The small molecule below binds the protein below.
Small molecule (SMILES): O[C@@H]1[C@@H](O)[C@H](O[C@@H]2[C@@H](O)[C@H](O[C@@H]3CO[C@@H](O)[C@H](O)[C@H]3O)OC[C@H]2O)OC[C@H]1O

Sequence of chain 1.A:
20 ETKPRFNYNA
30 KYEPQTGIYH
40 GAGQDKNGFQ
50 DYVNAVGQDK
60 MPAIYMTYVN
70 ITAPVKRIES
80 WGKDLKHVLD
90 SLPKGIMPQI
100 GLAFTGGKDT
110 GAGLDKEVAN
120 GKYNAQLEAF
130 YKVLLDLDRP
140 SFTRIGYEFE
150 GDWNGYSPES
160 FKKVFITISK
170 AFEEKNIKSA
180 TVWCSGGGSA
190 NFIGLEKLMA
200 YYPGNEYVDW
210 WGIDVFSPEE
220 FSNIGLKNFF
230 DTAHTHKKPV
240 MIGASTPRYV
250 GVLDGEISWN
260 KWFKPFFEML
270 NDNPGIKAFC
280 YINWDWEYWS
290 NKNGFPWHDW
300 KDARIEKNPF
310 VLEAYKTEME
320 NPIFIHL

Binding-site contacts:
Ligand atom C2 contacts residue TYR146 of chain 1.A at 3.5 Å (hydrophobic).
Ligand atom O2 contacts residue ASP213 of chain 1.A at 3.9 Å.
Ligand atom C3 contacts residue TRP296 of chain 1.A at 3.9 Å (hydrophobic).
Ligand atom C5 contacts residue TRP296 of chain 1.A at 3.6 Å (hydrophobic).
Ligand atom C2 contacts residue ASP108 of chain 1.A at 3.5 Å.
Ligand atom C4 contacts residue TRP299 of chain 1.A at 3.9 Å (hydrophobic).
Ligand atom O4 contacts residue TRP285 of chain 1.A at 3.5 Å.
Ligand atom O3 contacts residue TYR146 of chain 1.A at 3.9 Å.
Ligand atom O4 contacts residue GLU147 of chain 1.A at 3.3 Å (salt-bridge).
Ligand atom O3 contacts residue PHE294 of chain 1.A at 3.4 Å.
Ligand atom C5 contacts residue TRP299 of chain 1.A at 3.7 Å (hydrophobic).
Ligand atom C4 contacts residue GLN43 of chain 1.A at 3.5 Å.
Ligand atom C4 contacts residue TRP285 of chain 1.A at 3.9 Å (hydrophobic).
Ligand atom O5 contacts residue SER188 of chain 1.A at 3.9 Å.
Ligand atom C1 contacts residue GLU147 of chain 1.A at 3.3 Å.
Ligand atom C5 contacts residue TRP285 of chain 1.A at 3.8 Å (hydrophobic).
Ligand atom O2 contacts residue TYR146 of chain 1.A at 2.7 Å (h-bond).
Ligand atom O2 contacts residue GLU147 of chain 1.A at 2.8 Å (salt-bridge).
Ligand atom C5 contacts residue TRP152 of chain 1.A at 3.9 Å (hydrophobic).
Ligand atom C3 contacts residue ASP108 of chain 1.A at 3.2 Å.
Ligand atom C5 contacts residue GLN43 of chain 1.A at 3.9 Å.
Ligand atom C5 contacts residue TYR67 of chain 1.A at 3.8 Å (hydrophobic).
Ligand atom O4 contacts residue GLN43 of chain 1.A at 3.1 Å (h-bond).
Ligand atom C5 contacts residue GLU147 of chain 1.A at 3.6 Å.
Ligand atom O5 contacts residue PHE215 of chain 1.A at 3.6 Å.
Ligand atom O5 contacts residue TRP299 of chain 1.A at 3.3 Å.
Ligand atom O3 contacts residue TRP296 of chain 1.A at 2.9 Å (h-bond).
Ligand atom O2 contacts residue ASP108 of chain 1.A at 2.8 Å (salt-bridge).
Ligand atom C3 contacts residue TYR146 of chain 1.A at 3.5 Å (hydrophobic).
Ligand atom O2 contacts residue ALA243 of chain 1.A at 3.8 Å.
Ligand atom O2 contacts residue PHE215 of chain 1.A at 3.5 Å.
Ligand atom C3 contacts residue TRP152 of chain 1.A at 3.9 Å (hydrophobic).
Ligand atom C2 contacts residue GLU147 of chain 1.A at 3.3 Å.
Ligand atom O5 contacts residue TRP296 of chain 1.A at 3.6 Å.
Ligand atom O5 contacts residue GLN43 of chain 1.A at 3.7 Å.
Ligand atom O3 contacts residue ASP108 of chain 1.A at 2.3 Å (salt-bridge).
Ligand atom O4 contacts residue TYR67 of chain 1.A at 3.9 Å.
Ligand atom O5 contacts residue ARG247 of chain 1.A at 3.5 Å (salt-bridge).
Ligand atom C1 contacts residue TYR146 of chain 1.A at 3.8 Å (hydrophobic).
Ligand atom O4 contacts residue ILE281 of chain 1.A at 3.2 Å.